Binding-site contacts:
Ligand atom O1 contacts residue ARG43 of chain 2.A at 3.6 Å.
Ligand atom O2C contacts residue TRP44 of chain 2.A at 3.4 Å.
Ligand atom O5 contacts residue LYS154 of chain 2.A at 3.7 Å.
Ligand atom O11 contacts residue ARG43 of chain 2.A at 3.4 Å (salt-bridge).
Ligand atom O11 contacts residue ARG45 of chain 2.A at 3.5 Å (salt-bridge).
Ligand atom O6 contacts residue ARG43 of chain 2.A at 3.6 Å.
Ligand atom P1 contacts residue TRP44 of chain 2.A at 4.1 Å.
Ligand atom O53 contacts residue LYS148 of chain 2.A at 2.7 Å (salt-bridge).
Ligand atom C5 contacts residue LYS154 of chain 2.A at 3.6 Å.
Ligand atom P4 contacts residue LYS154 of chain 2.A at 3.8 Å.
Ligand atom O6 contacts residue TRP44 of chain 2.A at 3.3 Å (h-bond).
Ligand atom O1B contacts residue ARG45 of chain 2.A at 3.3 Å.
Ligand atom O6 contacts residue LYS148 of chain 2.A at 3.9 Å.
Ligand atom C1B contacts residue LEU48 of chain 2.A at 4.0 Å (hydrophobic).
Ligand atom O53 contacts residue ILE42 of chain 2.A at 3.7 Å.
Ligand atom O53 contacts residue ASP41 of chain 2.A at 3.8 Å.
Ligand atom O2 contacts residue ARG43 of chain 2.A at 3.2 Å (salt-bridge).
Ligand atom O12 contacts residue ARG43 of chain 2.A at 3.7 Å.
Ligand atom O13 contacts residue TRP44 of chain 2.A at 3.3 Å.
Ligand atom O3C contacts residue ARG45 of chain 2.A at 4.0 Å.
Ligand atom P5 contacts residue LYS154 of chain 2.A at 3.9 Å.
Ligand atom C2A contacts residue PHE140 of chain 3.A at 4.1 Å (hydrophobic).
Ligand atom P1 contacts residue ARG43 of chain 2.A at 4.0 Å.
Ligand atom O12 contacts residue ARG45 of chain 2.A at 2.9 Å (salt-bridge).
Ligand atom O1A contacts residue TRP44 of chain 2.A at 4.0 Å.
Ligand atom O51 contacts residue LYS153 of chain 2.A at 2.8 Å (salt-bridge).
Ligand atom O1 contacts residue TRP44 of chain 2.A at 3.6 Å (h-bond).
Ligand atom O1B contacts residue LEU48 of chain 2.A at 3.7 Å.
Ligand atom C1A contacts residue TRP44 of chain 2.A at 4.0 Å (hydrophobic).
Ligand atom C3B contacts residue LEU48 of chain 2.A at 4.1 Å (hydrophobic).
Ligand atom P1 contacts residue ARG45 of chain 2.A at 4.0 Å.
Ligand atom O43 contacts residue LYS154 of chain 2.A at 3.2 Å (salt-bridge).
Ligand atom O53 contacts residue ARG43 of chain 2.A at 4.0 Å.
Ligand atom P5 contacts residue LYS148 of chain 2.A at 3.7 Å.
Ligand atom C4 contacts residue LYS154 of chain 2.A at 3.9 Å.
Ligand atom O52 contacts residue LYS154 of chain 2.A at 3.0 Å (salt-bridge).
Ligand atom O52 contacts residue LYS148 of chain 2.A at 3.8 Å.
Ligand atom O3C contacts residue TRP44 of chain 2.A at 4.1 Å.
Ligand atom O12 contacts residue TRP44 of chain 2.A at 3.8 Å.
Ligand atom O4 contacts residue LYS154 of chain 2.A at 3.0 Å (salt-bridge).

A small-molecule ligand and the protein it binds are described below.
Small molecule (SMILES): CCCCCCCC(=O)OC[C@H](COP(=O)(O)O[C@@H]1[C@H](O)[C@H](O)[C@@H](OP(=O)(O)O)[C@H](OP(=O)(O)O)[C@H]1O)OC(=O)CCCCCCC

Sequence of chain 2.A:
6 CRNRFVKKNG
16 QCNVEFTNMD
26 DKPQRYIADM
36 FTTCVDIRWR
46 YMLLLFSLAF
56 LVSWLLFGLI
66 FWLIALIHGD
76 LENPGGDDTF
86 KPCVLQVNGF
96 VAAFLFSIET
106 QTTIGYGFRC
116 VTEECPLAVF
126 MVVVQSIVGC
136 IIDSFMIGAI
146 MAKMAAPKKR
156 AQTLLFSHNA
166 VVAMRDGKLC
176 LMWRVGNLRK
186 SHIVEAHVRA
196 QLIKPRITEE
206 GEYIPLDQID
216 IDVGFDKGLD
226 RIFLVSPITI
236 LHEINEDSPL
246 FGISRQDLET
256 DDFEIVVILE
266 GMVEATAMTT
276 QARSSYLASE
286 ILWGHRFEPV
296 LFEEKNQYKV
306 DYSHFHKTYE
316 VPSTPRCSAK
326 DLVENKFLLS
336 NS

Sequence of chain 3.A:
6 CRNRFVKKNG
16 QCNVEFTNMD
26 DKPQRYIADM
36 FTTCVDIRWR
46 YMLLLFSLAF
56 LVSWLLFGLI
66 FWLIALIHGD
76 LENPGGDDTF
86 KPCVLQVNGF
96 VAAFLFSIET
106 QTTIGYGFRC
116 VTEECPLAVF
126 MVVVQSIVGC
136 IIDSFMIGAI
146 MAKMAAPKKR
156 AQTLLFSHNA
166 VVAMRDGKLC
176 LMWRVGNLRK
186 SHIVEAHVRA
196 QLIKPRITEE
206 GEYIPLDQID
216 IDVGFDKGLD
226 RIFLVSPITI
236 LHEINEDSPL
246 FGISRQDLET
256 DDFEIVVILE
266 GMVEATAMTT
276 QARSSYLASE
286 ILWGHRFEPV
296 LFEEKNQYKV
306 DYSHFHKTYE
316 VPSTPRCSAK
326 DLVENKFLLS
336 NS